The protein below binds the small molecule below.
Small molecule (SMILES): O=C1c2c(O)cc(O)cc2O[C@H](c2ccc(O)c(O)c2)[C@H]1O

Binding-site contacts:
Ligand atom C1 contacts residue VAL15 of chain 1.J at 4.0 Å (hydrophobic).
Ligand atom C5 contacts residue PHE136 of chain 1.J at 3.8 Å (hydrophobic).
Ligand atom O13 contacts residue PHE51 of chain 1.J at 3.2 Å.
Ligand atom C9 contacts residue THR72 of chain 1.J at 3.8 Å.
Ligand atom O29 contacts residue GLN102 of chain 1.J at 2.5 Å (h-bond).
Ligand atom C6 contacts residue TRP29 of chain 1.J at 4.0 Å (hydrophobic).
Ligand atom O23 contacts residue GLN41 of chain 1.J at 3.1 Å (h-bond).
Ligand atom C16 contacts residue ASP80 of chain 1.J at 3.5 Å.
Ligand atom C1 contacts residue GLN102 of chain 1.J at 3.7 Å.
Ligand atom O30 contacts residue PHE51 of chain 1.J at 3.7 Å.
Ligand atom C10 contacts residue TYR49 of chain 1.J at 3.7 Å (hydrophobic).
Ligand atom C10 contacts residue SER38 of chain 1.J at 3.1 Å.
Ligand atom O29 contacts residue PHE136 of chain 1.J at 3.2 Å.
Ligand atom O24 contacts residue ASP80 of chain 1.J at 2.9 Å (salt-bridge).
Ligand atom C14 contacts residue HIS74 of chain 1.J at 4.1 Å.
Ligand atom C6 contacts residue GLN102 of chain 1.J at 3.5 Å.
Ligand atom C9 contacts residue TYR49 of chain 1.J at 3.6 Å (hydrophobic).
Ligand atom O27 contacts residue SER38 of chain 1.J at 2.7 Å (h-bond).
Ligand atom O27 contacts residue TYR49 of chain 1.J at 3.1 Å (h-bond).
Ligand atom O27 contacts residue HIS74 of chain 1.J at 2.9 Å (h-bond).
Ligand atom C6 contacts residue PHE136 of chain 1.J at 4.0 Å (hydrophobic).
Ligand atom O23 contacts residue GLU92 of chain 1.J at 3.2 Å (salt-bridge).
Ligand atom C1 contacts residue TRP29 of chain 1.J at 3.8 Å (hydrophobic).
Ligand atom C17 contacts residue ASP80 of chain 1.J at 3.6 Å.
Ligand atom C2 contacts residue TRP29 of chain 1.J at 4.2 Å (hydrophobic).
Ligand atom C15 contacts residue HIS74 of chain 1.J at 4.2 Å.
Ligand atom C16 contacts residue TRP76 of chain 1.J at 4.1 Å (hydrophobic).
Ligand atom C5 contacts residue PHE94 of chain 1.J at 4.1 Å (hydrophobic).
Ligand atom C19 contacts residue SER38 of chain 1.J at 3.8 Å.
Ligand atom O30 contacts residue THR72 of chain 1.J at 3.1 Å (h-bond).
Ligand atom O30 contacts residue GLN70 of chain 1.J at 3.6 Å.
Ligand atom O27 contacts residue PHE42 of chain 1.J at 3.9 Å.
Ligand atom C18 contacts residue GLU92 of chain 1.J at 4.1 Å.
Ligand atom O13 contacts residue THR72 of chain 1.J at 3.5 Å.
Ligand atom C2 contacts residue THR72 of chain 1.J at 3.8 Å.
Ligand atom C9 contacts residue SER38 of chain 1.J at 4.1 Å.
Ligand atom C3 contacts residue THR72 of chain 1.J at 4.0 Å.
Ligand atom C10 contacts residue HIS74 of chain 1.J at 4.0 Å.
Ligand atom C11 contacts residue HIS74 of chain 1.J at 3.9 Å.
Ligand atom O13 contacts residue TYR49 of chain 1.J at 2.8 Å (h-bond).

Sequence of chain 1.J:
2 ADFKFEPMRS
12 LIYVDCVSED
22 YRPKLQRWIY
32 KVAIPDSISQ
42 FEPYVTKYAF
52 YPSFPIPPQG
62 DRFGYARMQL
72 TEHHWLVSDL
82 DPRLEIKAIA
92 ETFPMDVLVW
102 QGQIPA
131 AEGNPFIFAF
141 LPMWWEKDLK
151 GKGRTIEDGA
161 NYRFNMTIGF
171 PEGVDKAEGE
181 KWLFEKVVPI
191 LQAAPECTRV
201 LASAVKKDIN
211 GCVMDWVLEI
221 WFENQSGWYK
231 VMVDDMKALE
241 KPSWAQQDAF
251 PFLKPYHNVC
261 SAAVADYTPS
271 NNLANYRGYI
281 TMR